Binding-site contacts:
Ligand atom C12 contacts residue PHE15 of chain 1.A at 3.7 Å (hydrophobic).
Ligand atom O18 contacts residue PHE15 of chain 1.A at 3.5 Å.
Ligand atom C16 contacts residue TRP31 of chain 1.A at 3.5 Å (hydrophobic).
Ligand atom C12 contacts residue TYR45 of chain 1.A at 3.7 Å (hydrophobic).
Ligand atom C11 contacts residue PHE15 of chain 1.A at 3.7 Å (hydrophobic).
Ligand atom C17 contacts residue TYR45 of chain 1.A at 3.3 Å (hydrophobic).
Ligand atom C16 contacts residue TRP34 of chain 1.A at 3.8 Å (hydrophobic).
Ligand atom C3 contacts residue LEU53 of chain 1.A at 3.7 Å (hydrophobic).
Ligand atom C10 contacts residue VAL49 of chain 1.A at 3.7 Å (hydrophobic).
Ligand atom C2 contacts residue PHE15 of chain 1.A at 3.5 Å (hydrophobic).
Ligand atom O18 contacts residue TYR45 of chain 1.A at 3.3 Å (h-bond).
Ligand atom C19 contacts residue PHE15 of chain 1.A at 4.0 Å (hydrophobic).
Ligand atom C7 contacts residue TRP50 of chain 1.A at 3.7 Å (hydrophobic).
Ligand atom C23 contacts residue GLN19 of chain 1.A at 3.5 Å.
Ligand atom C13 contacts residue PHE105 of chain 1.A at 3.9 Å (hydrophobic).
Ligand atom C14 contacts residue LEU36 of chain 1.A at 3.8 Å (hydrophobic).
Ligand atom C25 contacts residue ARG16 of chain 1.A at 4.0 Å.
Ligand atom C22 contacts residue GLN19 of chain 1.A at 4.0 Å.
Ligand atom C19 contacts residue TRP34 of chain 1.A at 3.7 Å (hydrophobic).
Ligand atom C11 contacts residue TYR45 of chain 1.A at 3.4 Å (hydrophobic).
Ligand atom C25 contacts residue TYR32 of chain 1.A at 4.0 Å (hydrophobic).
Ligand atom C13 contacts residue TRP34 of chain 1.A at 3.6 Å (hydrophobic).
Ligand atom O15 contacts residue TYR45 of chain 1.A at 2.9 Å (h-bond).
Ligand atom C17 contacts residue TRP31 of chain 1.A at 3.0 Å (hydrophobic).
Ligand atom C16 contacts residue TYR45 of chain 1.A at 3.7 Å (hydrophobic).
Ligand atom C14 contacts residue PHE105 of chain 1.A at 3.5 Å (hydrophobic).
Ligand atom C13 contacts residue PHE15 of chain 1.A at 4.0 Å (hydrophobic).
Ligand atom O15 contacts residue PHE15 of chain 1.A at 4.0 Å.
Ligand atom C11 contacts residue VAL49 of chain 1.A at 3.7 Å (hydrophobic).
Ligand atom C7 contacts residue VAL49 of chain 1.A at 4.0 Å (hydrophobic).
Ligand atom C20 contacts residue GLN19 of chain 1.A at 3.5 Å.
Ligand atom O21 contacts residue GLN19 of chain 1.A at 3.1 Å (h-bond).
Ligand atom O18 contacts residue GLN19 of chain 1.A at 3.1 Å (h-bond).
Ligand atom C4 contacts residue PHE116 of chain 1.A at 3.7 Å (hydrophobic).
Ligand atom C8 contacts residue LEU36 of chain 1.A at 3.6 Å (hydrophobic).
Ligand atom C19 contacts residue GLN19 of chain 1.A at 3.9 Å.
Ligand atom C17 contacts residue GLN19 of chain 1.A at 3.6 Å.
Ligand atom C4 contacts residue LEU112 of chain 1.A at 3.6 Å (hydrophobic).
Ligand atom C20 contacts residue PHE15 of chain 1.A at 4.0 Å (hydrophobic).
Ligand atom C3 contacts residue TRP50 of chain 1.A at 3.6 Å (hydrophobic).

This small molecule binds to this protein.
Small molecule (SMILES): COCCOCCOCCOc1ccc(C(C)(C)CC(C)(C)C)cc1

Sequence of chain 1.A:
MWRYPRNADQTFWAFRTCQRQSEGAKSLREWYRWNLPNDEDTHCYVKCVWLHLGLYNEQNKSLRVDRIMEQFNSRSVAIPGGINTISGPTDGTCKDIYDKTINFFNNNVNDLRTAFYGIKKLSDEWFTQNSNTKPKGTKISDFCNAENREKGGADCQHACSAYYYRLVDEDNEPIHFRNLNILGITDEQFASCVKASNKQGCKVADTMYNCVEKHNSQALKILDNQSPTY